A protein and the small-molecule ligand that binds it are described below.
Small molecule (SMILES): CN1CCN(c2ccc(NC(=O)c3ccc(C#N)o3)c(N3CCCCC3)c2)CC1

Binding-site contacts:
Ligand atom C10 contacts residue TYR131 of chain 1.A at 3.5 Å (hydrophobic).
Ligand atom C19 contacts residue LYS82 of chain 1.A at 3.0 Å.
Ligand atom C16 contacts residue LEU198 of chain 1.A at 3.6 Å (hydrophobic).
Ligand atom C18 contacts residue PHE210 of chain 1.A at 3.5 Å (hydrophobic).
Ligand atom O14 contacts residue TYR131 of chain 1.A at 3.6 Å.
Ligand atom C16 contacts residue THR129 of chain 1.A at 3.6 Å.
Ligand atom C16 contacts residue ALA80 of chain 1.A at 3.9 Å (hydrophobic).
Ligand atom C17 contacts residue VAL113 of chain 1.A at 3.9 Å (hydrophobic).
Ligand atom C27 contacts residue ARG214 of chain 1.A at 3.6 Å.
Ligand atom C26 contacts residue GLY55 of chain 1.A at 4.0 Å.
Ligand atom C23 contacts residue GLY135 of chain 1.A at 3.8 Å.
Ligand atom C17 contacts residue THR129 of chain 1.A at 3.3 Å.
Ligand atom C10 contacts residue LEU54 of chain 1.A at 4.0 Å (hydrophobic).
Ligand atom C17 contacts residue LYS82 of chain 1.A at 3.9 Å.
Ligand atom C19 contacts residue VAL62 of chain 1.A at 3.9 Å (hydrophobic).
Ligand atom C09 contacts residue TYR131 of chain 1.A at 3.8 Å (hydrophobic).
Ligand atom C16 contacts residue GLU130 of chain 1.A at 3.3 Å.
Ligand atom N20 contacts residue PHE210 of chain 1.A at 3.5 Å.
Ligand atom C18 contacts residue LYS82 of chain 1.A at 3.8 Å.
Ligand atom C15 contacts residue LEU198 of chain 1.A at 3.5 Å (hydrophobic).
Ligand atom C19 contacts residue PHE210 of chain 1.A at 3.3 Å (hydrophobic).
Ligand atom C06 contacts residue LYS52 of chain 1.A at 3.5 Å.
Ligand atom N20 contacts residue LYS82 of chain 1.A at 2.8 Å.
Ligand atom C09 contacts residue GLY135 of chain 1.A at 4.0 Å.
Ligand atom C29 contacts residue LEU198 of chain 1.A at 3.9 Å (hydrophobic).
Ligand atom N12 contacts residue LEU54 of chain 1.A at 4.0 Å.
Ligand atom C08 contacts residue GLY135 of chain 1.A at 3.8 Å.
Ligand atom C09 contacts residue CYS133 of chain 1.A at 4.0 Å (hydrophobic).
Ligand atom C26 contacts residue LEU54 of chain 1.A at 3.9 Å (hydrophobic).
Ligand atom C10 contacts residue CYS132 of chain 1.A at 3.2 Å (hydrophobic).
Ligand atom C25 contacts residue LEU54 of chain 1.A at 3.4 Å (hydrophobic).
Ligand atom O21 contacts residue VAL62 of chain 1.A at 4.0 Å.
Ligand atom C09 contacts residue LEU54 of chain 1.A at 3.9 Å (hydrophobic).
Ligand atom C13 contacts residue LEU198 of chain 1.A at 3.7 Å (hydrophobic).
Ligand atom C17 contacts residue PHE210 of chain 1.A at 3.8 Å (hydrophobic).
Ligand atom C26 contacts residue ALA213 of chain 1.A at 4.0 Å (hydrophobic).
Ligand atom C18 contacts residue VAL62 of chain 1.A at 4.0 Å (hydrophobic).
Ligand atom C09 contacts residue CYS132 of chain 1.A at 3.6 Å (hydrophobic).
Ligand atom C28 contacts residue PHE210 of chain 1.A at 3.8 Å (hydrophobic).
Ligand atom O14 contacts residue CYS132 of chain 1.A at 3.0 Å (h-bond).

Sequence of chain 1.A:
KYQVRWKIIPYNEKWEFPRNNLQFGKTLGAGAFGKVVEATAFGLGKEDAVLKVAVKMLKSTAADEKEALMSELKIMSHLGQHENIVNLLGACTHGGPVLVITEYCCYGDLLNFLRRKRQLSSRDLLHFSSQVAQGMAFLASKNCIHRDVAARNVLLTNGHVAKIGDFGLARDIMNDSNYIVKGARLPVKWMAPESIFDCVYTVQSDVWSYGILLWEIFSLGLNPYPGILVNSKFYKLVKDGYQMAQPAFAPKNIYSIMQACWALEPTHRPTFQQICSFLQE